The protein below binds the small molecule below.
Small molecule (SMILES): COc1cc(-c2cnc3ccc(NC(C)C)nn23)ccc1C(N)=O

Sequence of chain 1.B:
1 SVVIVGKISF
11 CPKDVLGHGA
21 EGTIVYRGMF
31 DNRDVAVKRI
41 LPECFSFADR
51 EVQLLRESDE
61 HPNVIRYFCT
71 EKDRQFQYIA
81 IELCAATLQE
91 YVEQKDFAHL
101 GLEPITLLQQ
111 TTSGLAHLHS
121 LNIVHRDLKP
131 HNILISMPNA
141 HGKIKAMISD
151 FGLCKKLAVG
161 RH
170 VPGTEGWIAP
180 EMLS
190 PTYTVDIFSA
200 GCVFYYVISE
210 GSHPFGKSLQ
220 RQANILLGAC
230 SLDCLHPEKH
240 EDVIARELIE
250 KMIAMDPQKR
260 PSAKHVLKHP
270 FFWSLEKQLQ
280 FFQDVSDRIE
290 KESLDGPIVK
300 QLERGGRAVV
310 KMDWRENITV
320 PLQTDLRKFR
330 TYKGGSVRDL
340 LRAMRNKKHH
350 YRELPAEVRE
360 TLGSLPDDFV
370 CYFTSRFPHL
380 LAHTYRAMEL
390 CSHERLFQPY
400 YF

Binding-site contacts:
Ligand atom C20 contacts residue SER149 of chain 1.B at 3.8 Å.
Ligand atom C08 contacts residue GLU82 of chain 1.B at 3.5 Å.
Ligand atom O21 contacts residue SER149 of chain 1.B at 3.0 Å (h-bond).
Ligand atom C14 contacts residue LEU16 of chain 1.B at 3.4 Å (hydrophobic).
Ligand atom C10 contacts residue LEU134 of chain 1.B at 3.5 Å (hydrophobic).
Ligand atom C02 contacts residue LEU16 of chain 1.B at 4.0 Å (hydrophobic).
Ligand atom C08 contacts residue ALA36 of chain 1.B at 3.6 Å (hydrophobic).
Ligand atom C24 contacts residue LEU134 of chain 1.B at 4.1 Å (hydrophobic).
Ligand atom C24 contacts residue ASN132 of chain 1.B at 3.9 Å.
Ligand atom C12 contacts residue VAL25 of chain 1.B at 4.0 Å (hydrophobic).
Ligand atom C15 contacts residue LEU134 of chain 1.B at 3.8 Å (hydrophobic).
Ligand atom C20 contacts residue LYS38 of chain 1.B at 3.9 Å.
Ligand atom C08 contacts residue CYS84 of chain 1.B at 3.7 Å (hydrophobic).
Ligand atom N07 contacts residue LEU83 of chain 1.B at 3.9 Å.
Ligand atom C12 contacts residue GLY17 of chain 1.B at 3.9 Å.
Ligand atom O21 contacts residue GLU51 of chain 1.B at 3.5 Å (salt-bridge).
Ligand atom N07 contacts residue CYS84 of chain 1.B at 3.0 Å (h-bond).
Ligand atom C09 contacts residue LEU134 of chain 1.B at 3.7 Å (hydrophobic).
Ligand atom N22 contacts residue ASP150 of chain 1.B at 3.5 Å.
Ligand atom C01 contacts residue LEU16 of chain 1.B at 4.0 Å (hydrophobic).
Ligand atom C24 contacts residue HIS131 of chain 1.B at 3.2 Å.
Ligand atom C08 contacts residue LEU134 of chain 1.B at 4.0 Å (hydrophobic).
Ligand atom O21 contacts residue LYS38 of chain 1.B at 3.7 Å.
Ligand atom C19 contacts residue LEU134 of chain 1.B at 3.9 Å (hydrophobic).
Ligand atom N07 contacts residue GLU82 of chain 1.B at 4.1 Å.
Ligand atom N22 contacts residue LYS38 of chain 1.B at 3.4 Å.
Ligand atom C03 contacts residue CYS84 of chain 1.B at 3.4 Å (hydrophobic).
Ligand atom C13 contacts residue THR87 of chain 1.B at 4.0 Å.
Ligand atom C04 contacts residue CYS84 of chain 1.B at 3.9 Å (hydrophobic).
Ligand atom C14 contacts residue GLY17 of chain 1.B at 3.6 Å.
Ligand atom N11 contacts residue LEU16 of chain 1.B at 4.0 Å.
Ligand atom C18 contacts residue ILE81 of chain 1.B at 4.0 Å (hydrophobic).
Ligand atom N07 contacts residue ALA36 of chain 1.B at 4.0 Å.
Ligand atom C04 contacts residue LEU16 of chain 1.B at 3.9 Å (hydrophobic).
Ligand atom C14 contacts residue GLU90 of chain 1.B at 3.7 Å.
Ligand atom C17 contacts residue SER149 of chain 1.B at 4.1 Å.
Ligand atom N11 contacts residue GLU90 of chain 1.B at 3.9 Å.
Ligand atom N11 contacts residue THR87 of chain 1.B at 3.6 Å.
Ligand atom C12 contacts residue LEU16 of chain 1.B at 3.6 Å (hydrophobic).
Ligand atom C13 contacts residue VAL25 of chain 1.B at 3.8 Å (hydrophobic).